Sequence of chain 1.A:
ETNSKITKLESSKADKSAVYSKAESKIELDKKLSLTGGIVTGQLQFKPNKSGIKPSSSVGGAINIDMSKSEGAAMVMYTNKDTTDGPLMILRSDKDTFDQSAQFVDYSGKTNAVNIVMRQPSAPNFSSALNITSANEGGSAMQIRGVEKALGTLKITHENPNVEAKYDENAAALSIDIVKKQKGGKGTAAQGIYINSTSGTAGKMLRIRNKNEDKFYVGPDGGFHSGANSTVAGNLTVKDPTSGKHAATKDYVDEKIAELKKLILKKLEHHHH

Sequence of chain 1.C:
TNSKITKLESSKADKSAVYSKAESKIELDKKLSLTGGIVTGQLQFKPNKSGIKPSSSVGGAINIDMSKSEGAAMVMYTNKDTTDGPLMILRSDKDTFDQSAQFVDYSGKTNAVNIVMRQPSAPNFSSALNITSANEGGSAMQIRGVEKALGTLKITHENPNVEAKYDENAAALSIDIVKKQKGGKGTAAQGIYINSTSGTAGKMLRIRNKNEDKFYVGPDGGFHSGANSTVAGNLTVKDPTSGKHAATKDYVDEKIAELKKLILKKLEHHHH

The small molecule below binds the protein below.
Small molecule (SMILES): CC(=O)N[C@@H]1[C@@H](O[C@@H]2O[C@H](C(=O)O)[C@@H](O[C@@H]3O[C@H](CO)[C@@H](O)[C@H](O[C@@H]4OC(C(=O)O)=C[C@H](O)[C@H]4O)[C@H]3NC(C)=O)[C@H](O)[C@H]2O)[C@H](O)[C@@H](CO)O[C@H]1O

Binding-site contacts:
Ligand atom C4 contacts residue VAL135 of chain 1.A at 3.8 Å (hydrophobic).
Ligand atom C8 contacts residue LYS173 of chain 1.A at 3.5 Å.
Ligand atom O5 contacts residue THR151 of chain 1.C at 3.6 Å.
Ligand atom O7 contacts residue THR175 of chain 1.A at 3.8 Å.
Ligand atom C7 contacts residue ASN130 of chain 1.A at 3.8 Å.
Ligand atom C8 contacts residue ASN133 of chain 1.A at 3.2 Å.
Ligand atom N2 contacts residue GLN161 of chain 1.B at 2.7 Å (h-bond).
Ligand atom O2 contacts residue ARG163 of chain 1.B at 2.9 Å (salt-bridge).
Ligand atom O7 contacts residue LYS173 of chain 1.A at 3.6 Å.
Ligand atom C7 contacts residue LYS173 of chain 1.A at 3.7 Å.
Ligand atom O1 contacts residue GCD4 of chain 1.E at 2.7 Å (h-bond).
Ligand atom C1 contacts residue GCD4 of chain 1.E at 3.4 Å.
Ligand atom C2 contacts residue ARG163 of chain 1.B at 3.5 Å.
Ligand atom O3 contacts residue THR151 of chain 1.C at 2.7 Å (h-bond).
Ligand atom O3 contacts residue GLN161 of chain 1.B at 3.7 Å.
Ligand atom O1 contacts residue LYS173 of chain 1.A at 2.9 Å (salt-bridge).
Ligand atom O7 contacts residue GLN161 of chain 1.B at 3.8 Å.
Ligand atom O5 contacts residue GCD4 of chain 1.E at 3.3 Å (h-bond).
Ligand atom O6 contacts residue THR151 of chain 1.C at 3.7 Å.
Ligand atom O2 contacts residue ASN133 of chain 1.A at 3.6 Å.
Ligand atom O3 contacts residue ARG163 of chain 1.B at 3.6 Å.
Ligand atom O7 contacts residue ASN130 of chain 1.A at 3.8 Å.
Ligand atom C2 contacts residue ASN133 of chain 1.A at 3.7 Å.
Ligand atom O4 contacts residue ARG137 of chain 1.A at 3.5 Å (salt-bridge).
Ligand atom O7 contacts residue ILE162 of chain 1.B at 3.4 Å (h-bond).
Ligand atom O3 contacts residue ASN133 of chain 1.A at 3.1 Å (h-bond).
Ligand atom C7 contacts residue GLN161 of chain 1.B at 3.6 Å.
Ligand atom C6 contacts residue ARG137 of chain 1.A at 3.7 Å.
Ligand atom C8 contacts residue THR175 of chain 1.A at 2.4 Å.
Ligand atom C1 contacts residue GLN161 of chain 1.B at 3.4 Å.
Ligand atom C3 contacts residue GLN161 of chain 1.B at 3.3 Å.
Ligand atom O6B contacts residue ARG137 of chain 1.A at 2.8 Å (salt-bridge).
Ligand atom C8 contacts residue ASN130 of chain 1.A at 3.1 Å.
Ligand atom C1 contacts residue PHE144 of chain 1.C at 3.6 Å (hydrophobic).
Ligand atom C2 contacts residue GLN161 of chain 1.B at 3.4 Å.
Ligand atom C8 contacts residue ARG163 of chain 1.B at 3.7 Å.
Ligand atom C8 contacts residue ASN149 of chain 1.C at 3.3 Å.
Ligand atom C3 contacts residue THR151 of chain 1.C at 3.4 Å.
Ligand atom C7 contacts residue THR175 of chain 1.A at 3.5 Å.
Ligand atom O4 contacts residue ASN149 of chain 1.C at 3.2 Å (h-bond).

Sequence of chain 1.B:
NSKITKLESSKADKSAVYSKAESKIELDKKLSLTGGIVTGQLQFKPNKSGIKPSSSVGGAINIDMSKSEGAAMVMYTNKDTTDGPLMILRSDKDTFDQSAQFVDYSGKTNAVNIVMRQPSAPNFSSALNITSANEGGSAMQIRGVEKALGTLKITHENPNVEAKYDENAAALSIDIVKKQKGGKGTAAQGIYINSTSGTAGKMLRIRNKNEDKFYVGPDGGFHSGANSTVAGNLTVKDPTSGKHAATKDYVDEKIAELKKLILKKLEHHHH